Sequence of chain 2.B:
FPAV

Sequence of chain 2.A:
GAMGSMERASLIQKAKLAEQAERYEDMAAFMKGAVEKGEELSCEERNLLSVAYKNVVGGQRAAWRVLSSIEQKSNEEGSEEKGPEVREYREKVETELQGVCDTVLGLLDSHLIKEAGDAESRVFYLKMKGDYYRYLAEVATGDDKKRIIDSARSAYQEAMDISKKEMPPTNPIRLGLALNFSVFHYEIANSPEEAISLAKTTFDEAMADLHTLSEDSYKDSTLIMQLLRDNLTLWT

This protein binds this small molecule.
Small molecule (SMILES): O=C(CCl)NCC1CCN(C(=O)C2(Oc3ccc(Cl)cc3)CC2)CC1

Binding-site contacts:
Ligand atom CL2 contacts residue VAL5 of chain 2.B at 3.9 Å.
Ligand atom N1 contacts residue ILE173 of chain 2.A at 4.2 Å.
Ligand atom O3 contacts residue PRO172 of chain 2.A at 4.0 Å.
Ligand atom C1 contacts residue ILE173 of chain 2.A at 4.0 Å (hydrophobic).
Ligand atom C11 contacts residue ILE173 of chain 2.A at 4.3 Å (hydrophobic).
Ligand atom C18 contacts residue PRO172 of chain 2.A at 3.5 Å (hydrophobic).
Ligand atom C11 contacts residue PRO172 of chain 2.A at 3.6 Å (hydrophobic).
Ligand atom C10 contacts residue VAL5 of chain 2.B at 4.2 Å (hydrophobic).
Ligand atom C4 contacts residue ASN47 of chain 2.A at 4.1 Å.
Ligand atom C16 contacts residue LEU223 of chain 2.A at 4.0 Å (hydrophobic).
Ligand atom C1 contacts residue ASN47 of chain 2.A at 3.9 Å.
Ligand atom C15 contacts residue ILE224 of chain 2.A at 4.0 Å (hydrophobic).
Ligand atom N1 contacts residue CYS43 of chain 2.A at 3.7 Å.
Ligand atom C3 contacts residue ILE173 of chain 2.A at 3.8 Å (hydrophobic).
Ligand atom C3 contacts residue ASN47 of chain 2.A at 3.6 Å.
Ligand atom C17 contacts residue PRO172 of chain 2.A at 3.6 Å (hydrophobic).
Ligand atom C2 contacts residue CYS43 of chain 2.A at 1.8 Å (hydrophobic).
Ligand atom C2 contacts residue ARG46 of chain 2.A at 3.8 Å.
Ligand atom CL2 contacts residue LYS127 of chain 2.A at 3.5 Å.
Ligand atom C8 contacts residue ILE224 of chain 2.A at 4.0 Å (hydrophobic).
Ligand atom CL2 contacts residue PHE124 of chain 2.A at 4.1 Å.
Ligand atom C10 contacts residue ILE224 of chain 2.A at 3.4 Å (hydrophobic).
Ligand atom C10 contacts residue PRO172 of chain 2.A at 3.2 Å (hydrophobic).
Ligand atom C1 contacts residue CYS43 of chain 2.A at 2.7 Å (hydrophobic).
Ligand atom C2 contacts residue ASN47 of chain 2.A at 4.0 Å.
Ligand atom C13 contacts residue VAL5 of chain 2.B at 3.9 Å (hydrophobic).
Ligand atom N1 contacts residue PHE124 of chain 2.A at 4.1 Å.
Ligand atom O3 contacts residue ILE224 of chain 2.A at 3.0 Å.
Ligand atom O1 contacts residue CYS43 of chain 2.A at 3.2 Å (h-bond).
Ligand atom C11 contacts residue VAL5 of chain 2.B at 3.9 Å (hydrophobic).
Ligand atom C16 contacts residue ASP220 of chain 2.A at 3.7 Å.
Ligand atom C12 contacts residue VAL5 of chain 2.B at 3.9 Å (hydrophobic).
Ligand atom C16 contacts residue ILE224 of chain 2.A at 3.8 Å (hydrophobic).
Ligand atom N1 contacts residue ASN47 of chain 2.A at 2.9 Å (h-bond).
Ligand atom C15 contacts residue LEU223 of chain 2.A at 3.6 Å (hydrophobic).
Ligand atom C3 contacts residue PHE124 of chain 2.A at 4.4 Å (hydrophobic).
Ligand atom C5 contacts residue ASN47 of chain 2.A at 3.6 Å.
Ligand atom O1 contacts residue ILE173 of chain 2.A at 3.8 Å.
Ligand atom C9 contacts residue ILE224 of chain 2.A at 3.7 Å (hydrophobic).
Ligand atom C11 contacts residue GLY176 of chain 2.A at 4.3 Å.